This protein binds this small molecule.
Small molecule (SMILES): CC(C)CCC[C@@H](C)[C@H]1CC[C@H]2[C@@H]3CC=C4C[C@@H](O)CC[C@]4(C)[C@H]3CC[C@]12C

Sequence of chain 1.D:
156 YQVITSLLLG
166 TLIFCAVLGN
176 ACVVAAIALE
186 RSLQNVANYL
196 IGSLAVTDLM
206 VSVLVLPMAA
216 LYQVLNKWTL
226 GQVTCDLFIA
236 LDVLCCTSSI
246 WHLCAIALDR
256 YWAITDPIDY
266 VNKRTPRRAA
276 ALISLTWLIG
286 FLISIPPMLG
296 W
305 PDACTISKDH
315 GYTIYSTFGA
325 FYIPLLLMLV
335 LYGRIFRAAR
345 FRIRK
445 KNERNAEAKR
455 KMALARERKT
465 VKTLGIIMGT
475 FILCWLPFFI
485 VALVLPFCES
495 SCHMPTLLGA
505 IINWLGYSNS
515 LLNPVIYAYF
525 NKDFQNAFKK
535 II

Binding-site contacts:
Ligand atom C4 contacts residue GLY337 of chain 1.D at 3.7 Å.
Ligand atom C4 contacts residue PHE340 of chain 1.D at 4.2 Å (hydrophobic).
Ligand atom C23 contacts residue LEU330 of chain 1.D at 4.1 Å (hydrophobic).
Ligand atom C5 contacts residue GLY337 of chain 1.D at 3.9 Å.
Ligand atom C6 contacts residue GLY337 of chain 1.D at 3.7 Å.
Ligand atom C3 contacts residue PHE340 of chain 1.D at 4.0 Å (hydrophobic).
Ligand atom C27 contacts residue LEU330 of chain 1.D at 3.9 Å (hydrophobic).
Ligand atom O1 contacts residue ARG344 of chain 1.D at 4.2 Å.
Ligand atom C16 contacts residue VAL334 of chain 1.D at 4.4 Å (hydrophobic).
Ligand atom C15 contacts residue VAL334 of chain 1.D at 4.3 Å (hydrophobic).
Ligand atom C18 contacts residue LEU333 of chain 1.D at 4.0 Å (hydrophobic).
Ligand atom C10 contacts residue GLY337 of chain 1.D at 4.5 Å.
Ligand atom C19 contacts residue GLY337 of chain 1.D at 3.8 Å.
Ligand atom C7 contacts residue GLY337 of chain 1.D at 4.5 Å.
Ligand atom C2 contacts residue PHE340 of chain 1.D at 4.4 Å (hydrophobic).
Ligand atom O1 contacts residue PHE340 of chain 1.D at 3.1 Å.